Binding-site contacts:
Ligand atom C7 contacts residue ASN279 of chain 1.C at 3.9 Å.
Ligand atom C8 contacts residue ASN279 of chain 1.C at 4.5 Å.
Ligand atom C8 contacts residue GLU278 of chain 1.C at 3.0 Å.
Ligand atom C7 contacts residue GLU278 of chain 1.C at 4.5 Å.
Ligand atom C2 contacts residue ASN279 of chain 1.C at 2.5 Å.
Ligand atom C1 contacts residue ASN279 of chain 1.C at 1.4 Å.
Ligand atom N2 contacts residue ASN279 of chain 1.C at 2.9 Å (h-bond).
Ligand atom O5 contacts residue ASN279 of chain 1.C at 2.4 Å (h-bond).
Ligand atom C5 contacts residue ASN279 of chain 1.C at 3.7 Å.
Ligand atom C3 contacts residue ASN279 of chain 1.C at 3.8 Å.
Ligand atom C4 contacts residue ASN279 of chain 1.C at 4.2 Å.

Sequence of chain 1.C:
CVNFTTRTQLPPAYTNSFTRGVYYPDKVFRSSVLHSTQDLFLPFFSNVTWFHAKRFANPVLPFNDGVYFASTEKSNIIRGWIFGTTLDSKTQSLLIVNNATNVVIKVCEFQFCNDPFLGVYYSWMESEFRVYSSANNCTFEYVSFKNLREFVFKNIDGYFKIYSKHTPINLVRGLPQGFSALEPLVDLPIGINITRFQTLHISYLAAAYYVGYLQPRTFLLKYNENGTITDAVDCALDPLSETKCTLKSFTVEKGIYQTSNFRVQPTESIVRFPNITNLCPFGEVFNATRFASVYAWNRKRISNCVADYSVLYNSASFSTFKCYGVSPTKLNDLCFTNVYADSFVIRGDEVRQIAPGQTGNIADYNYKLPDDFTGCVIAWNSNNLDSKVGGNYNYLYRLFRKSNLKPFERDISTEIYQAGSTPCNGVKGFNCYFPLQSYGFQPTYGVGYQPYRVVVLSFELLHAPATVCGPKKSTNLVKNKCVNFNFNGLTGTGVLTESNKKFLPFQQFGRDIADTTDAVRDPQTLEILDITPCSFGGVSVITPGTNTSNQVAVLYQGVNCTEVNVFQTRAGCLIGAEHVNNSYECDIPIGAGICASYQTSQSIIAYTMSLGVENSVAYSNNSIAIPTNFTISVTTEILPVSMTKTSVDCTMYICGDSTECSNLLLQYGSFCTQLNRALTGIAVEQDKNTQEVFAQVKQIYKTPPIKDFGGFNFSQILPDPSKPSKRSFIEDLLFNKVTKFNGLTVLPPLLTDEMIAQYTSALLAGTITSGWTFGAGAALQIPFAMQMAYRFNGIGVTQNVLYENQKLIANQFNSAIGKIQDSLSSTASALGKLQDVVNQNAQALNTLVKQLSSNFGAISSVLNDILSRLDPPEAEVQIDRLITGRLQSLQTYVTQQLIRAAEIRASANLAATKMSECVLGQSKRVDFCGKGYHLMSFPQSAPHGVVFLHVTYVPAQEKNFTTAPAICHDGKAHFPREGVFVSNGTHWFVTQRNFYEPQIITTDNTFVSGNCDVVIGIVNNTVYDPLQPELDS

This small molecule binds to this protein.
Small molecule (SMILES): CC(=O)N[C@@H]1[C@@H](O)[C@H](O)[C@@H](CO)O[C@H]1O